Sequence of chain 1.D:
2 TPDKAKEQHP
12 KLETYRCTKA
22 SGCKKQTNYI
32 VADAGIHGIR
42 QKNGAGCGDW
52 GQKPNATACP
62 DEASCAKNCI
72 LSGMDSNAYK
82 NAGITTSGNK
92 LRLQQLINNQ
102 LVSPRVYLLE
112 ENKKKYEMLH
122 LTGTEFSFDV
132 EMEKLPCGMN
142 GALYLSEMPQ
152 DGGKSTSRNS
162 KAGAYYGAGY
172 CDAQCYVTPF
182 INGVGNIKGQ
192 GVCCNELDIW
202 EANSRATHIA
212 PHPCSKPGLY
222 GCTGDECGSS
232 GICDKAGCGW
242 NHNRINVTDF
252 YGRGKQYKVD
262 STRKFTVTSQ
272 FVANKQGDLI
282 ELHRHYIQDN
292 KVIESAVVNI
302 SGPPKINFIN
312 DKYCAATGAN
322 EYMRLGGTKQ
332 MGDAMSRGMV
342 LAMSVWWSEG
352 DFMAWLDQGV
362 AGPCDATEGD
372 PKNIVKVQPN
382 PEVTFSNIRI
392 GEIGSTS

Binding-site contacts:
Ligand atom O6 contacts residue GLN42 of chain 1.D at 2.8 Å (h-bond).
Ligand atom O5 contacts residue THR58 of chain 1.D at 4.2 Å.
Ligand atom C1 contacts residue ASN56 of chain 1.D at 1.4 Å.
Ligand atom C4 contacts residue ASN56 of chain 1.D at 4.1 Å.
Ligand atom O7 contacts residue ASN56 of chain 1.D at 3.9 Å.
Ligand atom O5 contacts residue GLN42 of chain 1.D at 3.1 Å (h-bond).
Ligand atom O6 contacts residue ASN56 of chain 1.D at 4.1 Å.
Ligand atom C6 contacts residue THR58 of chain 1.D at 3.9 Å.
Ligand atom C6 contacts residue ASN44 of chain 1.D at 3.8 Å.
Ligand atom C1 contacts residue GLN42 of chain 1.D at 4.0 Å.
Ligand atom C5 contacts residue THR58 of chain 1.D at 4.0 Å.
Ligand atom C5 contacts residue GLN42 of chain 1.D at 4.1 Å.
Ligand atom N2 contacts residue ASN56 of chain 1.D at 2.9 Å (h-bond).
Ligand atom C1 contacts residue THR58 of chain 1.D at 4.3 Å.
Ligand atom C2 contacts residue ASN56 of chain 1.D at 2.4 Å.
Ligand atom O5 contacts residue ASN56 of chain 1.D at 2.3 Å (h-bond).
Ligand atom O5 contacts residue ALA46 of chain 1.D at 4.4 Å.
Ligand atom C6 contacts residue GLN42 of chain 1.D at 3.8 Å.
Ligand atom O6 contacts residue ASN44 of chain 1.D at 4.0 Å.
Ligand atom C5 contacts residue ASN56 of chain 1.D at 3.5 Å.
Ligand atom C7 contacts residue ASN56 of chain 1.D at 3.6 Å.
Ligand atom O6 contacts residue THR58 of chain 1.D at 3.0 Å (h-bond).
Ligand atom C3 contacts residue ASN56 of chain 1.D at 3.7 Å.

A protein and the small-molecule ligand that binds it are described below.
Small molecule (SMILES): CC(=O)N[C@@H]1[C@@H](O)[C@H](O)[C@@H](CO)O[C@H]1O